This protein binds this small molecule.
Small molecule (SMILES): CC(=O)N[C@@H]1[C@@H](O)[C@H](O)[C@@H](CO)O[C@H]1O

Sequence of chain 1.A:
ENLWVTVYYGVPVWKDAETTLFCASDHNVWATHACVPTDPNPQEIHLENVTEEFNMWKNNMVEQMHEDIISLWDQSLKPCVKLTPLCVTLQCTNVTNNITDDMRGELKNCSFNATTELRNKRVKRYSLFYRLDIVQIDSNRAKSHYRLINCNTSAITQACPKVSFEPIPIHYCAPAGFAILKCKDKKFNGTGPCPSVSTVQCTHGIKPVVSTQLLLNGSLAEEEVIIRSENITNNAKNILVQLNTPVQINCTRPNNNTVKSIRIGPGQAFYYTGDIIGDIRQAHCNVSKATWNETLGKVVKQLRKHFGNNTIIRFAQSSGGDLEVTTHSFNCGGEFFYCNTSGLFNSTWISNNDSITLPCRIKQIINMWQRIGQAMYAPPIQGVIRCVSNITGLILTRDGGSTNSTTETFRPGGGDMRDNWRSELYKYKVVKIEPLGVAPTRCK

Binding-site contacts:
Ligand atom C8 contacts residue PHE347 of chain 1.A at 3.4 Å (hydrophobic).
Ligand atom N2 contacts residue ARG344 of chain 1.A at 4.0 Å.
Ligand atom C1 contacts residue ASN349 of chain 1.A at 1.5 Å.
Ligand atom O7 contacts residue ASN349 of chain 1.A at 3.1 Å (h-bond).
Ligand atom C5 contacts residue ASN349 of chain 1.A at 3.8 Å.
Ligand atom C2 contacts residue ASN349 of chain 1.A at 2.5 Å.
Ligand atom C7 contacts residue ARG344 of chain 1.A at 4.0 Å.
Ligand atom N2 contacts residue ASN349 of chain 1.A at 2.9 Å (h-bond).
Ligand atom C8 contacts residue ASN349 of chain 1.A at 3.9 Å.
Ligand atom C3 contacts residue ASN349 of chain 1.A at 3.9 Å.
Ligand atom C4 contacts residue ASN349 of chain 1.A at 4.4 Å.
Ligand atom C7 contacts residue ASN349 of chain 1.A at 3.2 Å.
Ligand atom O5 contacts residue ASN349 of chain 1.A at 2.5 Å (h-bond).
Ligand atom C8 contacts residue GLY348 of chain 1.A at 4.0 Å.
Ligand atom C8 contacts residue ARG344 of chain 1.A at 3.0 Å.